Sequence of chain 26.B:
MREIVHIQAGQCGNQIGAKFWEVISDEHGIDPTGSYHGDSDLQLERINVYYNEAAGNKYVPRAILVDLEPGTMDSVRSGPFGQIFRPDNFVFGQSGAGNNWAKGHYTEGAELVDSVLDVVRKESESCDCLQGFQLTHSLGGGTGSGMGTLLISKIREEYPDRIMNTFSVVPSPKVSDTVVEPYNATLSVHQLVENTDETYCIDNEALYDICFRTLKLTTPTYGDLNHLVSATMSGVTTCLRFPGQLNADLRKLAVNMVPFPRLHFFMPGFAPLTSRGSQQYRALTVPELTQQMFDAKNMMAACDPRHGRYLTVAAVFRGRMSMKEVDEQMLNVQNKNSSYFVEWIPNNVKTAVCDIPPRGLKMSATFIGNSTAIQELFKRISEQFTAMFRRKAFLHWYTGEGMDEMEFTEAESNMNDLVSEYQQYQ

This small molecule binds to this protein.
Small molecule (SMILES): CC[C@H](/C=C(/C)[C@@H]1C[C@@H](OC)C[C@H](O)C(C)(C)[C@@]2(O)O[C@@H](C[C@@H](OC)[C@H](O)C(=O)O1)C[C@@H](OC)[C@H]2O)CO

Binding-site contacts:
Ligand atom C24 contacts residue PHE294 of chain 26.B at 3.2 Å (hydrophobic).
Ligand atom C16 contacts residue ARG306 of chain 26.B at 2.6 Å.
Ligand atom C25 contacts residue ARG306 of chain 26.B at 3.5 Å.
Ligand atom O2 contacts residue ASP295 of chain 26.B at 1.6 Å (salt-bridge).
Ligand atom C27 contacts residue VAL333 of chain 26.B at 3.9 Å (hydrophobic).
Ligand atom C1 contacts residue ASP295 of chain 26.B at 2.5 Å.
Ligand atom C7 contacts residue ASP295 of chain 26.B at 3.6 Å.
Ligand atom O91 contacts residue ASP295 of chain 26.B at 2.6 Å (salt-bridge).
Ligand atom C26 contacts residue TYR310 of chain 26.B at 3.8 Å (hydrophobic).
Ligand atom C6 contacts residue ASP295 of chain 26.B at 3.7 Å.
Ligand atom O24 contacts residue PHE294 of chain 26.B at 2.5 Å (h-bond).
Ligand atom C6 contacts residue LYS297 of chain 26.B at 2.4 Å.
Ligand atom C2 contacts residue ASP295 of chain 26.B at 1.9 Å.
Ligand atom O9 contacts residue ASP295 of chain 26.B at 3.5 Å (salt-bridge).
Ligand atom C5 contacts residue LYS297 of chain 26.B at 2.7 Å.
Ligand atom O1 contacts residue PHE294 of chain 26.B at 3.5 Å (h-bond).
Ligand atom C27 contacts residue PHE341 of chain 26.B at 3.5 Å (hydrophobic).
Ligand atom C3 contacts residue ASP295 of chain 26.B at 3.3 Å.
Ligand atom C26 contacts residue PHE294 of chain 26.B at 3.8 Å (hydrophobic).
Ligand atom C1 contacts residue ALA296 of chain 26.B at 3.9 Å (hydrophobic).
Ligand atom C20 contacts residue PHE294 of chain 26.B at 3.9 Å (hydrophobic).
Ligand atom C23 contacts residue PHE294 of chain 26.B at 3.5 Å (hydrophobic).
Ligand atom C2 contacts residue ARG306 of chain 26.B at 3.5 Å.
Ligand atom O1 contacts residue ASP295 of chain 26.B at 2.7 Å (salt-bridge).
Ligand atom C27 contacts residue PHE294 of chain 26.B at 3.9 Å (hydrophobic).
Ligand atom O1 contacts residue ALA296 of chain 26.B at 3.0 Å (h-bond).
Ligand atom C9 contacts residue ASP295 of chain 26.B at 3.6 Å.
Ligand atom O2 contacts residue ARG306 of chain 26.B at 3.0 Å (salt-bridge).
Ligand atom C4 contacts residue LYS297 of chain 26.B at 2.9 Å.
Ligand atom C5 contacts residue ASP295 of chain 26.B at 3.0 Å.
Ligand atom C7 contacts residue LYS297 of chain 26.B at 3.3 Å.
Ligand atom O24 contacts residue TYR310 of chain 26.B at 3.2 Å (h-bond).
Ligand atom O15 contacts residue ASP295 of chain 26.B at 3.6 Å.
Ligand atom C24 contacts residue TYR310 of chain 26.B at 3.8 Å (hydrophobic).
Ligand atom C4 contacts residue ASP295 of chain 26.B at 3.7 Å.
Ligand atom O2 contacts residue LYS297 of chain 26.B at 3.5 Å (salt-bridge).
Ligand atom C4 contacts residue ARG306 of chain 26.B at 3.2 Å.
Ligand atom C3 contacts residue ARG306 of chain 26.B at 3.0 Å.
Ligand atom O2 contacts residue ALA296 of chain 26.B at 3.5 Å (h-bond).
Ligand atom O3 contacts residue ARG306 of chain 26.B at 2.1 Å (salt-bridge).